This protein binds this small molecule.
Small molecule (SMILES): CC(=O)N[C@@H]1[C@@H](O)[C@H](O)[C@@H](CO)O[C@H]1O

Binding-site contacts:
Ligand atom C5 contacts residue NAG2 of chain 1.V at 4.2 Å.
Ligand atom C5 contacts residue ASN57 of chain 1.F at 3.7 Å.
Ligand atom C8 contacts residue ASN57 of chain 1.F at 4.1 Å.
Ligand atom O5 contacts residue NAG2 of chain 1.V at 4.0 Å.
Ligand atom C4 contacts residue ASN57 of chain 1.F at 4.2 Å.
Ligand atom O6 contacts residue NAG2 of chain 1.V at 4.0 Å.
Ligand atom C6 contacts residue NAG2 of chain 1.V at 4.0 Å.
Ligand atom C6 contacts residue NAG1 of chain 1.V at 3.0 Å.
Ligand atom N2 contacts residue ASN57 of chain 1.F at 2.9 Å (h-bond).
Ligand atom C4 contacts residue NAG2 of chain 1.V at 4.0 Å.
Ligand atom C7 contacts residue ASN57 of chain 1.F at 3.8 Å.
Ligand atom O7 contacts residue ASN57 of chain 1.F at 4.3 Å.
Ligand atom O5 contacts residue ASN57 of chain 1.F at 2.4 Å (h-bond).
Ligand atom O6 contacts residue NAG1 of chain 1.V at 2.8 Å (h-bond).
Ligand atom C3 contacts residue ASN57 of chain 1.F at 3.8 Å.
Ligand atom C2 contacts residue ASN57 of chain 1.F at 2.5 Å.
Ligand atom C1 contacts residue ASN57 of chain 1.F at 1.4 Å.

Sequence of chain 1.F:
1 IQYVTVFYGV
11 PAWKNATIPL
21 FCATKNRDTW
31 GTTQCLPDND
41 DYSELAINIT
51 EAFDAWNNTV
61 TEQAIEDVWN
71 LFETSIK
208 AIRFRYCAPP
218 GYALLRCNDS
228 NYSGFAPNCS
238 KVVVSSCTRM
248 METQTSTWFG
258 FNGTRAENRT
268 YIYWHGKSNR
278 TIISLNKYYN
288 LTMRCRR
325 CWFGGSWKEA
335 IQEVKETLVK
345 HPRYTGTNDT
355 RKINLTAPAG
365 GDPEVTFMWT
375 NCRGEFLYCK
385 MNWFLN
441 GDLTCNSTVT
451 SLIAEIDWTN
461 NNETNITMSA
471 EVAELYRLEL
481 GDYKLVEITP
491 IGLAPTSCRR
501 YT